Sequence of chain 1.B:
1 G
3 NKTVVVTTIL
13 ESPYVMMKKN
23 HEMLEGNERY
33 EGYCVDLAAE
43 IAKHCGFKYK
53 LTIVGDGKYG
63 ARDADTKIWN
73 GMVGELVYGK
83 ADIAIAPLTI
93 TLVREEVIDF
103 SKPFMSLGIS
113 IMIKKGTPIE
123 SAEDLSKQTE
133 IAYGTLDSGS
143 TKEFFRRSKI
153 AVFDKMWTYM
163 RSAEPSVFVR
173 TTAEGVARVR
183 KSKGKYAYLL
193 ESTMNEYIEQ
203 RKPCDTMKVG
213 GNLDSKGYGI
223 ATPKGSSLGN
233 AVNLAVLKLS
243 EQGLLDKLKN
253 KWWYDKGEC

This protein binds this small molecule.
Small molecule (SMILES): NS(=O)(=O)c1cc2c(cc1Cl)N[C@H]([C@H]1C[C@H]3C=C[C@@H]1C3)NS2(=O)=O

Binding-site contacts:
Ligand atom C6 contacts residue LEU239 of chain 1.B at 4.0 Å (hydrophobic).
Ligand atom C11 contacts residue PHE106 of chain 1.B at 4.0 Å (hydrophobic).
Ligand atom C2 contacts residue LYS104 of chain 1.B at 4.0 Å.
Ligand atom CL contacts residue LEU247 of chain 1.B at 3.3 Å.
Ligand atom C7 contacts residue LEU239 of chain 1.B at 3.2 Å (hydrophobic).
Ligand atom C2 contacts residue PRO105 of chain 1.B at 3.8 Å (hydrophobic).
Ligand atom O1 contacts residue SER108 of chain 1.B at 3.2 Å (h-bond).
Ligand atom C6 contacts residue SER242 of chain 1.B at 3.3 Å.
Ligand atom C8 contacts residue SER242 of chain 1.B at 3.9 Å.
Ligand atom O3 contacts residue MET107 of chain 1.B at 3.5 Å.
Ligand atom C1 contacts residue SER242 of chain 1.B at 3.9 Å.
Ligand atom O4 contacts residue LEU247 of chain 1.B at 4.2 Å.
Ligand atom C14 contacts residue LEU247 of chain 1.B at 3.7 Å (hydrophobic).
Ligand atom C11 contacts residue SER108 of chain 1.B at 3.3 Å.
Ligand atom C14 contacts residue PHE106 of chain 1.B at 4.2 Å (hydrophobic).
Ligand atom O2 contacts residue MET107 of chain 1.B at 3.3 Å.
Ligand atom C10 contacts residue SER242 of chain 1.B at 3.6 Å.
Ligand atom N1 contacts residue PRO105 of chain 1.B at 2.8 Å (h-bond).
Ligand atom N2 contacts residue SER242 of chain 1.B at 3.0 Å (h-bond).
Ligand atom O4 contacts residue LYS251 of chain 1.B at 3.6 Å.
Ligand atom S1 contacts residue PRO105 of chain 1.B at 4.0 Å.
Ligand atom C13 contacts residue PHE106 of chain 1.B at 4.0 Å (hydrophobic).
Ligand atom C5 contacts residue LEU239 of chain 1.B at 3.5 Å (hydrophobic).
Ligand atom CL contacts residue ASP248 of chain 1.B at 3.0 Å.
Ligand atom O2 contacts residue PRO105 of chain 1.B at 3.7 Å.
Ligand atom C13 contacts residue LEU247 of chain 1.B at 3.9 Å (hydrophobic).
Ligand atom O2 contacts residue SER108 of chain 1.B at 2.7 Å (h-bond).
Ligand atom S1 contacts residue SER108 of chain 1.B at 3.3 Å (h-bond).
Ligand atom C1 contacts residue PRO105 of chain 1.B at 3.4 Å (hydrophobic).
Ligand atom C14 contacts residue SER242 of chain 1.B at 3.4 Å.
Ligand atom C11 contacts residue MET107 of chain 1.B at 3.7 Å (hydrophobic).
Ligand atom C12 contacts residue PHE106 of chain 1.B at 3.9 Å (hydrophobic).
Ligand atom C9 contacts residue SER108 of chain 1.B at 3.8 Å.
Ligand atom N2 contacts residue PRO105 of chain 1.B at 3.9 Å.
Ligand atom C9 contacts residue MET107 of chain 1.B at 4.2 Å (hydrophobic).
Ligand atom C8 contacts residue PRO105 of chain 1.B at 3.5 Å (hydrophobic).
Ligand atom C12 contacts residue MET107 of chain 1.B at 4.2 Å (hydrophobic).
Ligand atom O3 contacts residue SER108 of chain 1.B at 3.1 Å (h-bond).
Ligand atom C9 contacts residue PHE106 of chain 1.B at 4.1 Å (hydrophobic).
Ligand atom C7 contacts residue LYS104 of chain 1.B at 3.5 Å.